Binding-site contacts:
Ligand atom CZ3 contacts residue VAL268 of chain 1.A at 3.7 Å (hydrophobic).
Ligand atom C11 contacts residue VAL92 of chain 1.A at 3.8 Å (hydrophobic).
Ligand atom NE1 contacts residue TRP87 of chain 1.A at 3.8 Å.
Ligand atom C3 contacts residue ASN271 of chain 1.A at 3.7 Å.
Ligand atom C10 contacts residue VAL92 of chain 1.A at 3.6 Å (hydrophobic).
Ligand atom CD1 contacts residue CYS169 of chain 1.A at 3.8 Å (hydrophobic).
Ligand atom N1 contacts residue ASN252 of chain 1.A at 3.6 Å.
Ligand atom C9 contacts residue SER181 of chain 1.A at 3.4 Å.
Ligand atom C8 contacts residue PHE249 of chain 1.A at 3.8 Å (hydrophobic).
Ligand atom CB contacts residue TYR275 of chain 1.A at 3.7 Å (hydrophobic).
Ligand atom C8 contacts residue SER181 of chain 1.A at 3.6 Å.
Ligand atom C4 contacts residue ASN271 of chain 1.A at 3.5 Å.
Ligand atom C4 contacts residue PHE248 of chain 1.A at 3.6 Å (hydrophobic).
Ligand atom NE1 contacts residue CYS169 of chain 1.A at 2.9 Å (h-bond).
Ligand atom O1 contacts residue ASP91 of chain 1.A at 2.6 Å (salt-bridge).
Ligand atom CB contacts residue ASP91 of chain 1.A at 3.6 Å.
Ligand atom CD1 contacts residue TRP87 of chain 1.A at 3.3 Å (hydrophobic).
Ligand atom C10 contacts residue PHE249 of chain 1.A at 3.7 Å (hydrophobic).
Ligand atom O1 contacts residue TRP245 of chain 1.A at 3.2 Å.
Ligand atom O1 contacts residue ASN271 of chain 1.A at 3.3 Å (h-bond).
Ligand atom C2 contacts residue THR88 of chain 1.A at 3.7 Å.
Ligand atom CA contacts residue ASP91 of chain 1.A at 3.6 Å.
Ligand atom C11 contacts residue VAL95 of chain 1.A at 3.2 Å (hydrophobic).
Ligand atom C1 contacts residue PHE171 of chain 1.A at 3.6 Å (hydrophobic).
Ligand atom C2 contacts residue ASP91 of chain 1.A at 3.4 Å.
Ligand atom C5 contacts residue PHE248 of chain 1.A at 3.4 Å (hydrophobic).
Ligand atom N contacts residue ASP91 of chain 1.A at 3.2 Å (salt-bridge).
Ligand atom C10 contacts residue SER185 of chain 1.A at 3.5 Å.
Ligand atom C6 contacts residue VAL92 of chain 1.A at 3.6 Å (hydrophobic).
Ligand atom CA contacts residue ASN271 of chain 1.A at 3.4 Å.
Ligand atom N contacts residue ASN271 of chain 1.A at 2.6 Å (h-bond).
Ligand atom C3 contacts residue ASP91 of chain 1.A at 2.9 Å.
Ligand atom C9 contacts residue SER185 of chain 1.A at 3.6 Å.
Ligand atom C1 contacts residue ASN271 of chain 1.A at 3.7 Å.
Ligand atom C9 contacts residue PHE249 of chain 1.A at 3.8 Å (hydrophobic).
Ligand atom C4 contacts residue ASP91 of chain 1.A at 3.5 Å.
Ligand atom C11 contacts residue PHE249 of chain 1.A at 3.7 Å (hydrophobic).
Ligand atom CE2 contacts residue CYS169 of chain 1.A at 3.8 Å (hydrophobic).
Ligand atom O2 contacts residue VAL92 of chain 1.A at 3.8 Å.
Ligand atom CB contacts residue ASN271 of chain 1.A at 3.4 Å.

The small molecule below binds the protein below.
Small molecule (SMILES): CC(C)(Cc1c[nH]c2ccccc12)NC[C@H](O)COc1ccccc1C#N

Sequence of chain 1.A:
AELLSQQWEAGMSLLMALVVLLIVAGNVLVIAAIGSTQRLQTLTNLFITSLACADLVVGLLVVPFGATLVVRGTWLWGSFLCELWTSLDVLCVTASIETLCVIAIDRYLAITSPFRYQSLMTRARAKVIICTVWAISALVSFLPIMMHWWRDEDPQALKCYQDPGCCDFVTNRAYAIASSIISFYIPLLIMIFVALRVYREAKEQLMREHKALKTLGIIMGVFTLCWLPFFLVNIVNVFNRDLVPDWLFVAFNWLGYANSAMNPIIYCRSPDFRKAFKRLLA